Binding-site contacts:
Ligand atom C8 contacts residue ASN105 of chain 1.B at 2.8 Å.
Ligand atom C8 contacts residue LYS97 of chain 1.B at 4.1 Å.
Ligand atom N2 contacts residue ASN105 of chain 1.B at 3.3 Å (h-bond).
Ligand atom O1 contacts residue ASN105 of chain 1.B at 2.8 Å.
Ligand atom C2 contacts residue ASN105 of chain 1.B at 4.2 Å.
Ligand atom C7 contacts residue ASN105 of chain 1.B at 2.9 Å.
Ligand atom C1 contacts residue ASN105 of chain 1.B at 4.0 Å.
Ligand atom O7 contacts residue ASN105 of chain 1.B at 2.9 Å.

Sequence of chain 1.B:
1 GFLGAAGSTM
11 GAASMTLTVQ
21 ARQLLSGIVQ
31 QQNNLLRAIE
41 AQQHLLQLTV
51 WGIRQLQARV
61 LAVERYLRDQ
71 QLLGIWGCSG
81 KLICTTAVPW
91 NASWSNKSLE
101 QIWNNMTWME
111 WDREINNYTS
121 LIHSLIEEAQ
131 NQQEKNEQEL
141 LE

A small-molecule ligand and the protein it binds are described below.
Small molecule (SMILES): CC(=O)N[C@@H]1[C@@H](O)[C@H](O)[C@@H](CO)O[C@H]1O